Binding-site contacts:
Ligand atom N1 contacts residue TRP607 of chain 1.A at 4.5 Å.
Ligand atom O2 contacts residue HIS630 of chain 1.A at 3.5 Å.
Ligand atom N4 contacts residue PHE629 of chain 1.A at 4.4 Å.
Ligand atom C5 contacts residue HIS628 of chain 1.H at 3.9 Å.
Ligand atom N4 contacts residue PRO631 of chain 1.A at 4.4 Å.
Ligand atom N1 contacts residue PHE629 of chain 1.H at 4.2 Å.
Ligand atom C5 contacts residue PHE629 of chain 1.A at 4.0 Å (hydrophobic).
Ligand atom C5 contacts residue HIS630 of chain 1.A at 4.3 Å.
Ligand atom C2 contacts residue GLY627 of chain 1.H at 4.1 Å.
Ligand atom O2 contacts residue ASP626 of chain 1.H at 3.6 Å (salt-bridge).
Ligand atom C6 contacts residue HIS628 of chain 1.H at 2.7 Å.
Ligand atom O2 contacts residue HIS628 of chain 1.H at 3.4 Å (h-bond).
Ligand atom N1 contacts residue HIS630 of chain 1.A at 4.2 Å.
Ligand atom N3 contacts residue HIS628 of chain 1.H at 4.3 Å.
Ligand atom N4 contacts residue HIS630 of chain 1.A at 3.0 Å.
Ligand atom N1 contacts residue HIS628 of chain 1.H at 2.3 Å (h-bond).
Ligand atom N3 contacts residue HIS630 of chain 1.A at 2.6 Å (h-bond).
Ligand atom C2 contacts residue HIS628 of chain 1.H at 3.3 Å.
Ligand atom C2 contacts residue HIS630 of chain 1.A at 3.2 Å.
Ligand atom C6 contacts residue PHE629 of chain 1.H at 4.0 Å (hydrophobic).
Ligand atom C4 contacts residue HIS628 of chain 1.H at 4.5 Å.
Ligand atom C4 contacts residue HIS630 of chain 1.A at 3.2 Å.
Ligand atom O2 contacts residue GLY627 of chain 1.H at 3.4 Å.

A small-molecule ligand and the protein it binds are described below.
Small molecule (SMILES): Nc1ccnc(=O)[nH]1

Sequence of chain 1.H:
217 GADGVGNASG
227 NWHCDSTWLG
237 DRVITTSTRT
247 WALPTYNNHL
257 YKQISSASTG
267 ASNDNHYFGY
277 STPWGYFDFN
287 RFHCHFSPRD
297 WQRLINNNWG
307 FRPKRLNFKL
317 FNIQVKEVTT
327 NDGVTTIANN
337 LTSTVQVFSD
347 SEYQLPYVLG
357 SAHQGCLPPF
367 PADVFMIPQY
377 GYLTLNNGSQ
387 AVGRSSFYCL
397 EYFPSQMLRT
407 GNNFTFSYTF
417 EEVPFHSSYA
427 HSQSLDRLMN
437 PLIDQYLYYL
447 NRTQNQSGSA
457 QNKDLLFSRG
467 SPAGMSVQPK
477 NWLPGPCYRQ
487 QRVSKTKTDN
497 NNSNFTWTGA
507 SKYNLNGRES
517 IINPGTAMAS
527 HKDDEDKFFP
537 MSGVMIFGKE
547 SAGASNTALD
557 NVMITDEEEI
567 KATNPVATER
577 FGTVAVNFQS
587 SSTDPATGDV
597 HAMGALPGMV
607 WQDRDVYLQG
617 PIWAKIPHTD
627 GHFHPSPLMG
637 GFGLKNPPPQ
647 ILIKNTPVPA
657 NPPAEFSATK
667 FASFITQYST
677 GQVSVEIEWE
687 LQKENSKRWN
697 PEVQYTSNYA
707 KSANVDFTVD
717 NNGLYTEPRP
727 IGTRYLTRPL

Sequence of chain 1.A:
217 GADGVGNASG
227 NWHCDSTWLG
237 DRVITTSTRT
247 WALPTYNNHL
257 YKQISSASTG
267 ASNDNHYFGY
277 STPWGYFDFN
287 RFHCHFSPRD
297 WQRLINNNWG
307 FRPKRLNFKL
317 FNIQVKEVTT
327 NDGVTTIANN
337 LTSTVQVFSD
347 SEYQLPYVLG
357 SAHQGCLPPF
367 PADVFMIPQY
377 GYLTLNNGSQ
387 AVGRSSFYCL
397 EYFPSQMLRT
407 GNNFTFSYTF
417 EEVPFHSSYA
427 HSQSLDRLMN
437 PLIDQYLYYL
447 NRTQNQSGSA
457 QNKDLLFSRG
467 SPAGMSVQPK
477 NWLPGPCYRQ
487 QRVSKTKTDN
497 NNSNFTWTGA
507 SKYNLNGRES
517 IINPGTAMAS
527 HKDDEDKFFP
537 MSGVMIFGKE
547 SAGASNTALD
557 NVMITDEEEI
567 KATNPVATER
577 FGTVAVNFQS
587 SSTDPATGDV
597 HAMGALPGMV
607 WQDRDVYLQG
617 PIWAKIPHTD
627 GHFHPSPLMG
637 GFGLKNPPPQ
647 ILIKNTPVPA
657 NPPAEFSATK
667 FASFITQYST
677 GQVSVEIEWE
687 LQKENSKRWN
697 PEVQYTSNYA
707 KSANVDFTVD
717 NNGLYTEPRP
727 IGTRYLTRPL